Sequence of chain 1.J:
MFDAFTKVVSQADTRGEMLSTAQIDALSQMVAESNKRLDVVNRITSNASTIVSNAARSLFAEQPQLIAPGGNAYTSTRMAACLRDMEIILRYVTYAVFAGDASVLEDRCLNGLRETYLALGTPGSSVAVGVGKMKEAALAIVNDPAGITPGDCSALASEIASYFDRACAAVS

A protein and the small-molecule ligand that binds it are described below.
Small molecule (SMILES): C=CC1=C(C)/C(=C/c2[nH]c(/C=C3\N=C(/C=C4\NC(=O)C(C)=C4C=C)C(C)=C3CCC(=O)O)c(CCC(=O)O)c2C)NC1=O

Binding-site contacts:
Ligand atom C3C contacts residue CYS82 of chain 1.J at 3.3 Å (hydrophobic).
Ligand atom OC contacts residue PRO123 of chain 1.J at 3.5 Å.
Ligand atom C4A contacts residue ASP85 of chain 1.J at 3.7 Å.
Ligand atom NA contacts residue ARG84 of chain 1.J at 2.9 Å (salt-bridge).
Ligand atom CMB contacts residue LEU113 of chain 1.J at 3.7 Å (hydrophobic).
Ligand atom CAB contacts residue ILE88 of chain 1.J at 3.7 Å (hydrophobic).
Ligand atom C2A contacts residue LEU120 of chain 1.J at 3.6 Å (hydrophobic).
Ligand atom CHA contacts residue ARG84 of chain 1.J at 3.7 Å.
Ligand atom NC contacts residue THR122 of chain 1.J at 3.6 Å.
Ligand atom C1A contacts residue ARG84 of chain 1.J at 3.2 Å.
Ligand atom OC contacts residue LEU66 of chain 1.J at 3.5 Å.
Ligand atom C3A contacts residue THR116 of chain 1.J at 3.7 Å.
Ligand atom C2C contacts residue CYS82 of chain 1.J at 3.5 Å (hydrophobic).
Ligand atom CGA contacts residue ARG84 of chain 1.J at 3.7 Å.
Ligand atom CHA contacts residue LEU120 of chain 1.J at 3.3 Å (hydrophobic).
Ligand atom C4A contacts residue ARG84 of chain 1.J at 3.4 Å.
Ligand atom ND contacts residue ASP85 of chain 1.J at 2.9 Å (salt-bridge).
Ligand atom NA contacts residue ASP85 of chain 1.J at 3.1 Å (salt-bridge).
Ligand atom CAC contacts residue VAL127 of chain 1.J at 3.6 Å (hydrophobic).
Ligand atom CMB contacts residue CYS109 of chain 1.J at 3.7 Å (hydrophobic).
Ligand atom C1D contacts residue ASP85 of chain 1.J at 3.6 Å.
Ligand atom C3D contacts residue ALA81 of chain 1.J at 3.5 Å (hydrophobic).
Ligand atom OC contacts residue ASN72 of chain 1.J at 3.6 Å.
Ligand atom CBC contacts residue CYS82 of chain 1.J at 3.1 Å (hydrophobic).
Ligand atom C1C contacts residue ASN72 of chain 1.J at 3.6 Å.
Ligand atom CMD contacts residue ASN72 of chain 1.J at 3.2 Å.
Ligand atom O2D contacts residue ARG78 of chain 1.J at 3.5 Å.
Ligand atom CHD contacts residue ASP85 of chain 1.J at 3.5 Å.
Ligand atom C2A contacts residue ARG84 of chain 1.J at 3.7 Å.
Ligand atom CHD contacts residue CYS82 of chain 1.J at 3.5 Å (hydrophobic).
Ligand atom CMA contacts residue THR116 of chain 1.J at 3.7 Å.
Ligand atom NC contacts residue ASN72 of chain 1.J at 2.8 Å (h-bond).
Ligand atom CMD contacts residue ARG78 of chain 1.J at 3.0 Å.
Ligand atom CAA contacts residue LEU120 of chain 1.J at 3.6 Å (hydrophobic).
Ligand atom CAD contacts residue ALA81 of chain 1.J at 3.6 Å (hydrophobic).
Ligand atom O2A contacts residue ARG84 of chain 1.J at 2.7 Å (salt-bridge).
Ligand atom CHB contacts residue ASP85 of chain 1.J at 3.7 Å.
Ligand atom CBB contacts residue ARG108 of chain 1.J at 3.1 Å.
Ligand atom CAC contacts residue CYS82 of chain 1.J at 3.5 Å (hydrophobic).
Ligand atom C1A contacts residue LEU120 of chain 1.J at 3.4 Å (hydrophobic).